Binding-site contacts:
Ligand atom C5 contacts residue ASN232 of chain 1.C at 3.7 Å.
Ligand atom C8 contacts residue LYS460 of chain 1.B at 3.8 Å.
Ligand atom O6 contacts residue THR108 of chain 1.C at 3.7 Å.
Ligand atom O7 contacts residue ARG455 of chain 1.B at 3.5 Å (salt-bridge).
Ligand atom C5 contacts residue THR108 of chain 1.C at 4.1 Å.
Ligand atom C2 contacts residue ASN232 of chain 1.C at 2.5 Å.
Ligand atom C7 contacts residue ASN232 of chain 1.C at 4.0 Å.
Ligand atom N2 contacts residue ASN232 of chain 1.C at 3.0 Å (h-bond).
Ligand atom C8 contacts residue ARG455 of chain 1.B at 4.5 Å.
Ligand atom C7 contacts residue ARG455 of chain 1.B at 4.2 Å.
Ligand atom C3 contacts residue ASN232 of chain 1.C at 3.9 Å.
Ligand atom O5 contacts residue THR234 of chain 1.C at 3.8 Å.
Ligand atom O5 contacts residue THR108 of chain 1.C at 3.2 Å.
Ligand atom C1 contacts residue THR234 of chain 1.C at 4.3 Å.
Ligand atom C1 contacts residue THR108 of chain 1.C at 4.2 Å.
Ligand atom C5 contacts residue THR234 of chain 1.C at 4.0 Å.
Ligand atom C4 contacts residue ASN232 of chain 1.C at 4.3 Å.
Ligand atom C1 contacts residue ASN232 of chain 1.C at 1.5 Å.
Ligand atom O5 contacts residue ASN232 of chain 1.C at 2.3 Å (h-bond).
Ligand atom C6 contacts residue THR108 of chain 1.C at 3.8 Å.
Ligand atom C6 contacts residue THR234 of chain 1.C at 4.2 Å.

Sequence of chain 1.B:
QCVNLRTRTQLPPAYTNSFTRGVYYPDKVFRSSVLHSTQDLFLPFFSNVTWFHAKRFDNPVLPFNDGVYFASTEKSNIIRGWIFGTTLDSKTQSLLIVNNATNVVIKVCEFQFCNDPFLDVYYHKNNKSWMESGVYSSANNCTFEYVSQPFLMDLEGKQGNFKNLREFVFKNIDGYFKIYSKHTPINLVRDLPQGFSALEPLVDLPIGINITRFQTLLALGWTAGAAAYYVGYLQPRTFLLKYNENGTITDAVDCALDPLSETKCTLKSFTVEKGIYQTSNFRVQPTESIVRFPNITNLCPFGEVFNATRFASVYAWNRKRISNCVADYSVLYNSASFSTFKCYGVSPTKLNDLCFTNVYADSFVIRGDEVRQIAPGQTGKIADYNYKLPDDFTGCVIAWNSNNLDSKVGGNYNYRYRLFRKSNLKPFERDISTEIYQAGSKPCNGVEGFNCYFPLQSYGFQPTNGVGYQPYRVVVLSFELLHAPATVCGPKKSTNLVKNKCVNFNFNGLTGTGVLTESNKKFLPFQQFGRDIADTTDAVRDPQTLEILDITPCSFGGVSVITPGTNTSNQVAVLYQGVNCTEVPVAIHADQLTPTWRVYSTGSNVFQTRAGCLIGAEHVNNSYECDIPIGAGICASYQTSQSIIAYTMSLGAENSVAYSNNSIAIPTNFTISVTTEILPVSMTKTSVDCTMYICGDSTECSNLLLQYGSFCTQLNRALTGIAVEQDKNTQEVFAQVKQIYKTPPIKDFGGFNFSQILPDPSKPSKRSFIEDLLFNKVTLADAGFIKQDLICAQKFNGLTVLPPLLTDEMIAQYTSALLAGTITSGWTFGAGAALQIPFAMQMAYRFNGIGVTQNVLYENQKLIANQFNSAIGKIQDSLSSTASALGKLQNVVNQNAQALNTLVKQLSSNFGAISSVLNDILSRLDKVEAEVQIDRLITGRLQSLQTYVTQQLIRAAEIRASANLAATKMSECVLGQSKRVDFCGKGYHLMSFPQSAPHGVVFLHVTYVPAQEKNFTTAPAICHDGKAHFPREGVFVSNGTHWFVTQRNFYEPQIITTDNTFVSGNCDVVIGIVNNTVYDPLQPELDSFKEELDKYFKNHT

A small-molecule ligand and the protein it binds are described below.
Small molecule (SMILES): CC(=O)N[C@H]1[C@H](O[C@H]2[C@H](O)[C@@H](NC(C)=O)CO[C@@H]2CO)O[C@H](CO)[C@@H](O[C@H]2O[C@H](CO)[C@@H](O)[C@H](O)[C@@H]2O)[C@@H]1O

Sequence of chain 1.C:
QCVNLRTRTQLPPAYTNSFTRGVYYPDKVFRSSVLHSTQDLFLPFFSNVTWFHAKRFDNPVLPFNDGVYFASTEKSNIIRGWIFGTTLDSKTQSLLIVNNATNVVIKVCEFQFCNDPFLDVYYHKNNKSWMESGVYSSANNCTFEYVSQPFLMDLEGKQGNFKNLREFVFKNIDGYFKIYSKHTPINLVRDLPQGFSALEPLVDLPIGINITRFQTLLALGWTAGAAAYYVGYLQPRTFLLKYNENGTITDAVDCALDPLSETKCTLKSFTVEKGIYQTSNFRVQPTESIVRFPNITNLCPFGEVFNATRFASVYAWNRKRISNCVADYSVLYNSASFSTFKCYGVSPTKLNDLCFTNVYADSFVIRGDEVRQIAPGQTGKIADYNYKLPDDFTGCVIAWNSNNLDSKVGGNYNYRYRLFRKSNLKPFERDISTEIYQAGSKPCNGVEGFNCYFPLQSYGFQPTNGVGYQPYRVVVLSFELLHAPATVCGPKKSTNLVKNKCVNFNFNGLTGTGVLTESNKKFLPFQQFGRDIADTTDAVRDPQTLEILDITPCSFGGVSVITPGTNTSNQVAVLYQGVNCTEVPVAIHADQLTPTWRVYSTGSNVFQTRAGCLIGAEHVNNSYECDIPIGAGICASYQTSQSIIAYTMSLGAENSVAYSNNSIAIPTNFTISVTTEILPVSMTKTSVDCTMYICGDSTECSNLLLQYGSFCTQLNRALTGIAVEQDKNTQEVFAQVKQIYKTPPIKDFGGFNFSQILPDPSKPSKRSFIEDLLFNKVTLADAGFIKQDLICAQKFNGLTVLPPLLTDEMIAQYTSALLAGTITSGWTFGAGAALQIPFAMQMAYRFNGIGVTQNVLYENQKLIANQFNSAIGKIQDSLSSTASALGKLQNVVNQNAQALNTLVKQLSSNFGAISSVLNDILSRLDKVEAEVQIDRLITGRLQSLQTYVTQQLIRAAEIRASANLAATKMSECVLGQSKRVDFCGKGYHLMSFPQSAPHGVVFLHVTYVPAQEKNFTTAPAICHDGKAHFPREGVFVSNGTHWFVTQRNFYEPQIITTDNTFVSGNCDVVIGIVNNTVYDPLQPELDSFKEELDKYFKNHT